Sequence of chain 1.A:
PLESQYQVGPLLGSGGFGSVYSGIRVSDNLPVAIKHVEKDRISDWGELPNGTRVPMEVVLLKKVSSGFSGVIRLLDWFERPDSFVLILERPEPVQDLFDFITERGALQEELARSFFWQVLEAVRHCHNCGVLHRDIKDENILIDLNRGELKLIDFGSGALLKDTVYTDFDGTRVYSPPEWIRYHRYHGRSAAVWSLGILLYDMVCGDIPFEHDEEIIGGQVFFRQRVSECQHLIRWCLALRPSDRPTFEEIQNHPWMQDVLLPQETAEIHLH

Binding-site contacts:
Ligand atom NH2 contacts residue ILE133 of chain 1.A at 3.6 Å.
Ligand atom CB contacts residue ASP239 of chain 1.A at 3.6 Å.
Ligand atom CE1 contacts residue GLU243 of chain 1.A at 3.6 Å.
Ligand atom N contacts residue GLU171 of chain 1.A at 3.0 Å (salt-bridge).
Ligand atom C contacts residue PHE130 of chain 1.A at 3.5 Å (hydrophobic).
Ligand atom NH1 contacts residue ASP234 of chain 1.A at 3.0 Å (salt-bridge).
Ligand atom CD contacts residue ARG256 of chain 1.A at 3.6 Å.
Ligand atom CD contacts residue THR134 of chain 1.A at 3.7 Å.
Ligand atom CZ contacts residue ASP170 of chain 1.A at 3.7 Å.
Ligand atom CA contacts residue ASP202 of chain 1.A at 3.6 Å.
Ligand atom CA contacts residue ASP239 of chain 1.A at 3.6 Å.
Ligand atom O contacts residue PHE130 of chain 1.A at 3.4 Å.
Ligand atom CB contacts residue GLU171 of chain 1.A at 3.3 Å.
Ligand atom NH2 contacts residue ASP128 of chain 1.A at 2.8 Å (salt-bridge).
Ligand atom NH1 contacts residue GLU171 of chain 1.A at 3.1 Å (salt-bridge).
Ligand atom NH1 contacts residue GLY238 of chain 1.A at 3.5 Å (h-bond).
Ligand atom N contacts residue GLY203 of chain 1.A at 3.0 Å (h-bond).
Ligand atom CD2 contacts residue GLU243 of chain 1.A at 3.7 Å.
Ligand atom OG contacts residue THR204 of chain 1.A at 3.5 Å (h-bond).
Ligand atom NE contacts residue THR134 of chain 1.A at 3.0 Å (h-bond).
Ligand atom CG contacts residue VAL206 of chain 1.A at 3.5 Å (hydrophobic).
Ligand atom N contacts residue PHE130 of chain 1.A at 3.5 Å.
Ligand atom CD contacts residue GLU171 of chain 1.A at 3.5 Å.
Ligand atom NH2 contacts residue ASP170 of chain 1.A at 2.8 Å (salt-bridge).
Ligand atom NH2 contacts residue PHE130 of chain 1.A at 3.1 Å (h-bond).
Ligand atom CZ contacts residue PHE130 of chain 1.A at 3.5 Å (hydrophobic).
Ligand atom NE2 contacts residue GLU243 of chain 1.A at 2.8 Å (salt-bridge).
Ligand atom CA contacts residue GLY203 of chain 1.A at 3.7 Å.
Ligand atom ND1 contacts residue VAL206 of chain 1.A at 3.6 Å.
Ligand atom CB contacts residue ASP167 of chain 1.A at 3.6 Å.
Ligand atom CB contacts residue THR204 of chain 1.A at 3.6 Å.
Ligand atom OG contacts residue ASP167 of chain 1.A at 2.6 Å (salt-bridge).
Ligand atom NH2 contacts residue ASP131 of chain 1.A at 3.1 Å (salt-bridge).
Ligand atom CB contacts residue ASP202 of chain 1.A at 3.5 Å.
Ligand atom N contacts residue ASP202 of chain 1.A at 3.1 Å (salt-bridge).
Ligand atom CE1 contacts residue ILE240 of chain 1.A at 3.4 Å (hydrophobic).
Ligand atom NH1 contacts residue ASP239 of chain 1.A at 3.0 Å (salt-bridge).
Ligand atom CG contacts residue GLU171 of chain 1.A at 3.4 Å.
Ligand atom CD contacts residue GLY238 of chain 1.A at 3.5 Å.
Ligand atom CG contacts residue PHE130 of chain 1.A at 3.6 Å (hydrophobic).

A protein and the small-molecule ligand that binds it are described below.
Small molecule (SMILES): CC[C@H](NC(=O)[C@@H](N)CCCN=C(N)N)C(=O)N[C@@H](CCCN=C(N)N)C(=O)N[C@@H](CCCN=C(N)N)C(=O)N[C@@H](CCCN=C(N)N)C(=O)N[C@@H](CC1=NC=NC1)CN1CCC[C@H]1C(=O)N[C@@H](CO)C(=O)NCC=O